Sequence of chain 1.ZA:
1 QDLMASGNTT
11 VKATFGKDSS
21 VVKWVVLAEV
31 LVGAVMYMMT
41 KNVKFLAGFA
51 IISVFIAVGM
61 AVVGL

Sequence of chain 1.KA:
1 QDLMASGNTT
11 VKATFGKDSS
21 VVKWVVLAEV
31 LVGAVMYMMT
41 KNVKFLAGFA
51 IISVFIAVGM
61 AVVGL

The small molecule below binds the protein below.
Small molecule (SMILES): CCOP(=O)(O)OC[C@H](O)CO

Binding-site contacts:
Ligand atom C2 contacts residue VAL32 of chain 1.YA at 4.2 Å (hydrophobic).
Ligand atom O3 contacts residue LYS44 of chain 1.KA at 3.8 Å.
Ligand atom C4 contacts residue LYS44 of chain 1.KA at 4.4 Å.
Ligand atom O5 contacts residue LYS44 of chain 1.KA at 3.3 Å.
Ligand atom C5 contacts residue LYS44 of chain 1.KA at 4.1 Å.
Ligand atom O2 contacts residue VAL32 of chain 1.YA at 3.8 Å.
Ligand atom C2 contacts residue VAL43 of chain 1.KA at 3.3 Å (hydrophobic).
Ligand atom P1 contacts residue MET38 of chain 1.ZA at 3.6 Å.
Ligand atom C3 contacts residue MET39 of chain 1.ZA at 3.7 Å (hydrophobic).
Ligand atom O1 contacts residue LYS44 of chain 1.KA at 3.7 Å.
Ligand atom O1 contacts residue VAL43 of chain 1.KA at 3.2 Å (h-bond).
Ligand atom O2 contacts residue MET38 of chain 1.ZA at 2.9 Å (h-bond).
Ligand atom O5 contacts residue MET39 of chain 1.ZA at 3.2 Å (h-bond).
Ligand atom O3 contacts residue MET38 of chain 1.ZA at 3.5 Å (h-bond).
Ligand atom C1 contacts residue VAL43 of chain 1.KA at 3.8 Å (hydrophobic).
Ligand atom O4 contacts residue LYS44 of chain 1.KA at 4.2 Å.
Ligand atom O3 contacts residue MET39 of chain 1.ZA at 3.5 Å (h-bond).
Ligand atom P1 contacts residue LYS44 of chain 1.KA at 4.2 Å.
Ligand atom C4 contacts residue MET39 of chain 1.ZA at 4.3 Å (hydrophobic).

Sequence of chain 1.YA:
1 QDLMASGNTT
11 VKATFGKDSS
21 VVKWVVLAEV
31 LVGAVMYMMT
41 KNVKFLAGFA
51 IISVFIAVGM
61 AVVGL